Sequence of chain 1.C:
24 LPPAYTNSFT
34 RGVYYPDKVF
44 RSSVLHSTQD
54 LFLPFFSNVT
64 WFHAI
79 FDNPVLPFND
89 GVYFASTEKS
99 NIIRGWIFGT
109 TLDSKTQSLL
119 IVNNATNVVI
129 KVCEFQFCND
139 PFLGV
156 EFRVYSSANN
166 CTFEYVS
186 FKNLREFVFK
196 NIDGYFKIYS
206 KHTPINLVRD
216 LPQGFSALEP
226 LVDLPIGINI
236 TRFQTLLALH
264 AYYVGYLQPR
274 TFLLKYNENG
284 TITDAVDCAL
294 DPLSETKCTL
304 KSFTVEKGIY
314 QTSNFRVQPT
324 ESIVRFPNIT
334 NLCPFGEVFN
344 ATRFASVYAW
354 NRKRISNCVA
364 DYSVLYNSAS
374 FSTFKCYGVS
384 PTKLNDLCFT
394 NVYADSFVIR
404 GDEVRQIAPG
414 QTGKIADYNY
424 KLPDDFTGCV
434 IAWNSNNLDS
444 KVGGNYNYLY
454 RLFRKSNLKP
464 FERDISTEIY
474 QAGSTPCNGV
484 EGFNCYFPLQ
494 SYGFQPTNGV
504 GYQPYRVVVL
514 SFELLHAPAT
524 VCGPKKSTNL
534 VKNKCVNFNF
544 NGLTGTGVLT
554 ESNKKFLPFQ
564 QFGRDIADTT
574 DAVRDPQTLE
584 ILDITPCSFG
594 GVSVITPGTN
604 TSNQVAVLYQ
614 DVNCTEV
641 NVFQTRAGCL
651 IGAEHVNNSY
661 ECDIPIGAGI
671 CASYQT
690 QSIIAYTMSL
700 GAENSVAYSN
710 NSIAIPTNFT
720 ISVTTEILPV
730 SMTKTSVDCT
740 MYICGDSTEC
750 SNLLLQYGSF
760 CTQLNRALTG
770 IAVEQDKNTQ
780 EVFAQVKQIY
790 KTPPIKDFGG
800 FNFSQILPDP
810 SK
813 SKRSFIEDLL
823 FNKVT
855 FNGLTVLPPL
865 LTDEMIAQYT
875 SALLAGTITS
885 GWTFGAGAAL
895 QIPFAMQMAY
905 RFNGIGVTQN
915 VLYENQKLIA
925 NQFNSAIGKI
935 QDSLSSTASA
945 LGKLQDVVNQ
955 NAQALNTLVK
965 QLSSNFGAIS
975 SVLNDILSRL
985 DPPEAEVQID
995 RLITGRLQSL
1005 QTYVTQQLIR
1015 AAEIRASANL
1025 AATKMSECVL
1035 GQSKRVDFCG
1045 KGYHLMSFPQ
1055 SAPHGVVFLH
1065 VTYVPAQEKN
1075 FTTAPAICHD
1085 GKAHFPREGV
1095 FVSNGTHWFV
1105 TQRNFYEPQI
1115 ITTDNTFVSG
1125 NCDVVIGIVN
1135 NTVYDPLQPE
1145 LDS

Binding-site contacts:
Ligand atom C6 contacts residue GLN926 of chain 1.C at 3.6 Å.
Ligand atom C2 contacts residue ASN717 of chain 1.C at 2.5 Å.
Ligand atom O6 contacts residue THR719 of chain 1.C at 3.8 Å.
Ligand atom O3 contacts residue LEU922 of chain 1.C at 4.5 Å.
Ligand atom C1 contacts residue ASN717 of chain 1.C at 1.4 Å.
Ligand atom C5 contacts residue ASN717 of chain 1.C at 3.7 Å.
Ligand atom C3 contacts residue ASN717 of chain 1.C at 3.8 Å.
Ligand atom O6 contacts residue GLN926 of chain 1.C at 3.5 Å (h-bond).
Ligand atom C4 contacts residue ASN717 of chain 1.C at 4.2 Å.
Ligand atom O7 contacts residue GLN1071 of chain 1.C at 3.5 Å (h-bond).
Ligand atom C7 contacts residue ASN717 of chain 1.C at 3.2 Å.
Ligand atom N2 contacts residue ASN717 of chain 1.C at 2.9 Å (h-bond).
Ligand atom C5 contacts residue GLN926 of chain 1.C at 3.8 Å.
Ligand atom C8 contacts residue ASN717 of chain 1.C at 4.4 Å.
Ligand atom O7 contacts residue ASN925 of chain 1.C at 4.5 Å.
Ligand atom N2 contacts residue LEU922 of chain 1.C at 4.3 Å.
Ligand atom C7 contacts residue GLN1071 of chain 1.C at 4.5 Å.
Ligand atom C8 contacts residue GLN926 of chain 1.C at 4.2 Å.
Ligand atom O5 contacts residue GLN926 of chain 1.C at 4.2 Å.
Ligand atom O7 contacts residue ASN717 of chain 1.C at 3.2 Å (h-bond).
Ligand atom C3 contacts residue LEU922 of chain 1.C at 3.9 Å (hydrophobic).
Ligand atom O5 contacts residue ASN717 of chain 1.C at 2.4 Å (h-bond).

This protein binds this small molecule.
Small molecule (SMILES): CC(=O)N[C@H]1[C@H](O[C@H]2[C@H](O)[C@@H](NC(C)=O)CO[C@@H]2CO)O[C@H](CO)[C@@H](O)[C@@H]1O